Sequence of chain 1.J:
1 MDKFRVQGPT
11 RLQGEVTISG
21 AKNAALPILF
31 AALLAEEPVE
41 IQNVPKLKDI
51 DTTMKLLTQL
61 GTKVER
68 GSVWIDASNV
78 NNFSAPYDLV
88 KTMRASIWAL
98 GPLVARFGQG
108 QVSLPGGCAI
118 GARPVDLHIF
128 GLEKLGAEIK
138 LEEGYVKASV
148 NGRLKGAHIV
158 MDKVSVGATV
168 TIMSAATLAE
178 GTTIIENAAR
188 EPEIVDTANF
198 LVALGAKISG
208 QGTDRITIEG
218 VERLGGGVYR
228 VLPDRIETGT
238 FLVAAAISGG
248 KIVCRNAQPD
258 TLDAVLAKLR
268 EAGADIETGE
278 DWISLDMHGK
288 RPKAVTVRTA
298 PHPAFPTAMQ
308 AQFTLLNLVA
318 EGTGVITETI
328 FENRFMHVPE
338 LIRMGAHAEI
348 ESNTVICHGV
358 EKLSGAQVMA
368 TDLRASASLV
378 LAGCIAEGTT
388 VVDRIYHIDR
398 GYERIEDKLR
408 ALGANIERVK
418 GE

Binding-site contacts:
Ligand atom O10 contacts residue EDO1 of chain 1.JA at 3.0 Å (h-bond).
Ligand atom O9 contacts residue GLY164 of chain 1.J at 3.0 Å (h-bond).
Ligand atom O11 contacts residue PRO121 of chain 1.J at 3.4 Å.
Ligand atom O18 contacts residue ARG371 of chain 1.J at 2.7 Å (salt-bridge).
Ligand atom O1 contacts residue VAL122 of chain 1.J at 2.9 Å.
Ligand atom O9 contacts residue EDO1 of chain 1.JA at 3.0 Å (h-bond).
Ligand atom C8 contacts residue ASN23 of chain 1.J at 3.4 Å.
Ligand atom N1 contacts residue PRO121 of chain 1.J at 3.5 Å (h-bond).
Ligand atom O13 contacts residue LYS22 of chain 1.J at 3.0 Å (salt-bridge).
Ligand atom O21 contacts residue ASN23 of chain 1.J at 3.4 Å (h-bond).
Ligand atom O1 contacts residue ASP123 of chain 1.J at 3.0 Å (salt-bridge).
Ligand atom O15 contacts residue LYS22 of chain 1.J at 2.9 Å (salt-bridge).
Ligand atom O19 contacts residue ALA305 of chain 1.J at 3.1 Å.
Ligand atom O16 contacts residue ARG120 of chain 1.J at 2.9 Å (salt-bridge).
Ligand atom C1 contacts residue ASP123 of chain 1.J at 3.4 Å.
Ligand atom O1 contacts residue LEU124 of chain 1.J at 2.6 Å (h-bond).
Ligand atom O15 contacts residue ARG397 of chain 1.J at 2.9 Å (salt-bridge).
Ligand atom O2 contacts residue LYS160 of chain 1.J at 3.3 Å (salt-bridge).
Ligand atom O18 contacts residue LYS22 of chain 1.J at 3.2 Å (salt-bridge).
Ligand atom O5 contacts residue VAL163 of chain 1.J at 2.7 Å (h-bond).
Ligand atom O8 contacts residue ARG120 of chain 1.J at 3.4 Å (salt-bridge).
Ligand atom O10 contacts residue ARG120 of chain 1.J at 2.9 Å (salt-bridge).
Ligand atom O22 contacts residue THR304 of chain 1.J at 3.5 Å.
Ligand atom O12 contacts residue TRP95 of chain 1.J at 3.3 Å.
Ligand atom O17 contacts residue ARG397 of chain 1.J at 3.1 Å (salt-bridge).
Ligand atom O6 contacts residue SER162 of chain 1.J at 2.6 Å (h-bond).
Ligand atom C7 contacts residue ASN23 of chain 1.J at 3.2 Å.
Ligand atom O14 contacts residue ILE327 of chain 1.J at 2.8 Å (h-bond).
Ligand atom O11 contacts residue ARG120 of chain 1.J at 3.3 Å.
Ligand atom O6 contacts residue GLY164 of chain 1.J at 3.4 Å (h-bond).
Ligand atom O19 contacts residue ARG371 of chain 1.J at 3.1 Å (salt-bridge).
Ligand atom O17 contacts residue ARG120 of chain 1.J at 3.0 Å (salt-bridge).
Ligand atom O12 contacts residue ASN23 of chain 1.J at 3.3 Å.
Ligand atom N1 contacts residue ASP123 of chain 1.J at 2.7 Å (salt-bridge).
Ligand atom C1 contacts residue PRO121 of chain 1.J at 3.1 Å (hydrophobic).
Ligand atom O5 contacts residue SER162 of chain 1.J at 3.2 Å.
Ligand atom O19 contacts residue ARG331 of chain 1.J at 3.0 Å (salt-bridge).
Ligand atom C6 contacts residue PRO121 of chain 1.J at 3.2 Å (hydrophobic).
Ligand atom C15 contacts residue ILE327 of chain 1.J at 3.2 Å (hydrophobic).
Ligand atom O6 contacts residue VAL163 of chain 1.J at 3.5 Å (h-bond).

A protein and the small-molecule ligand that binds it are described below.
Small molecule (SMILES): CC(=O)N[C@H]1[C@@H](O[P](=O)(O)O[P](=O)(O)OC[C@H]2O[C@@H](n3ccc(=O)[nH]c3=O)[C@H](O)[C@@H]2O)O[C@H](CO)[C@@H](O)[C@@H]1O[C@@](C)(OP(=O)(O)O)C(=O)O